Sequence of chain 1.A:
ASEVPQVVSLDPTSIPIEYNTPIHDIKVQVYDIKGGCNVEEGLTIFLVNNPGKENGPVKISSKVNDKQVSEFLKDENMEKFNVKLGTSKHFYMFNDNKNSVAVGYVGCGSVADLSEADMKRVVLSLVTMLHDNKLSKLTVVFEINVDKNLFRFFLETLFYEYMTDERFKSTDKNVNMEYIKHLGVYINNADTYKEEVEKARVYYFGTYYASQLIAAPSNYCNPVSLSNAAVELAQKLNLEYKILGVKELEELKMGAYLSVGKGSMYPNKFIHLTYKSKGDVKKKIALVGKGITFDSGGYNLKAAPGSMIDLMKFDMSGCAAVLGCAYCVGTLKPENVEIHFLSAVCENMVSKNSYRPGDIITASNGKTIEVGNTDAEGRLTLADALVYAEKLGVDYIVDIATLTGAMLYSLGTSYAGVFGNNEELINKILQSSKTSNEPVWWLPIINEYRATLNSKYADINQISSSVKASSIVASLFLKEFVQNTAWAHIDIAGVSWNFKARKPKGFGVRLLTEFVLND

Binding-site contacts:
Ligand atom CAU contacts residue GLY408 of chain 1.A at 3.5 Å.
Ligand atom OAF contacts residue CO31 of chain 1.P at 3.0 Å (h-bond).
Ligand atom OAE contacts residue GLY408 of chain 1.A at 3.2 Å (h-bond).
Ligand atom CAL contacts residue LYS305 of chain 1.A at 3.9 Å.
Ligand atom NAN contacts residue CO31 of chain 1.P at 2.9 Å (h-bond).
Ligand atom O contacts residue ASP298 of chain 1.A at 3.2 Å (salt-bridge).
Ligand atom NAN contacts residue LYS293 of chain 1.A at 3.5 Å (salt-bridge).
Ligand atom CAH contacts residue ALA496 of chain 1.A at 3.4 Å (hydrophobic).
Ligand atom C contacts residue ZN1 of chain 1.N at 3.8 Å.
Ligand atom CAK contacts residue THR407 of chain 1.A at 3.7 Å.
Ligand atom CAK contacts residue LEU406 of chain 1.A at 3.6 Å (hydrophobic).
Ligand atom CAC contacts residue SER473 of chain 1.A at 3.5 Å.
Ligand atom CAK contacts residue GLY408 of chain 1.A at 3.4 Å.
Ligand atom C contacts residue ZN1 of chain 1.O at 2.8 Å.
Ligand atom CAG contacts residue LEU411 of chain 1.A at 3.6 Å (hydrophobic).
Ligand atom O contacts residue ZN1 of chain 1.O at 2.2 Å.
Ligand atom NAN contacts residue ZN1 of chain 1.O at 2.8 Å.
Ligand atom CAJ contacts residue GLY408 of chain 1.A at 3.8 Å.
Ligand atom NAN contacts residue ASP378 of chain 1.A at 3.2 Å (salt-bridge).
Ligand atom OAF contacts residue ASP298 of chain 1.A at 3.2 Å (salt-bridge).
Ligand atom OAF contacts residue GLU380 of chain 1.A at 2.7 Å (salt-bridge).
Ligand atom OAF contacts residue ZN1 of chain 1.O at 2.0 Å.
Ligand atom CAG contacts residue ALA496 of chain 1.A at 3.3 Å (hydrophobic).
Ligand atom C contacts residue ASP378 of chain 1.A at 3.3 Å.
Ligand atom C contacts residue LEU406 of chain 1.A at 3.7 Å (hydrophobic).
Ligand atom NAN contacts residue LEU406 of chain 1.A at 3.2 Å (h-bond).
Ligand atom OAF contacts residue LYS293 of chain 1.A at 3.2 Å (salt-bridge).
Ligand atom SAP contacts residue LEU314 of chain 1.A at 3.8 Å.
Ligand atom OAF contacts residue ASP378 of chain 1.A at 2.8 Å (salt-bridge).
Ligand atom NAN contacts residue ZN1 of chain 1.N at 3.0 Å.
Ligand atom O contacts residue ASP378 of chain 1.A at 2.9 Å (salt-bridge).
Ligand atom O contacts residue LYS305 of chain 1.A at 2.8 Å (salt-bridge).
Ligand atom CA contacts residue LEU406 of chain 1.A at 3.3 Å (hydrophobic).
Ligand atom OAF contacts residue ZN1 of chain 1.N at 2.2 Å.
Ligand atom OAE contacts residue LEU406 of chain 1.A at 3.8 Å.
Ligand atom OAE contacts residue THR407 of chain 1.A at 3.2 Å.
Ligand atom CAL contacts residue GLY408 of chain 1.A at 3.8 Å.
Ligand atom CAI contacts residue GLY408 of chain 1.A at 3.6 Å.
Ligand atom CAS contacts residue GLY408 of chain 1.A at 3.7 Å.
Ligand atom SAP contacts residue MET311 of chain 1.A at 3.9 Å.

The small molecule below binds the protein below.
Small molecule (SMILES): CC(C)(C)C(=O)N[C@@H](C(=O)NO)c1ccc(-c2ccsc2)cc1